Binding-site contacts:
Ligand atom N7 contacts residue GLY132 of chain 1.B at 3.3 Å (h-bond).
Ligand atom C4' contacts residue SO41 of chain 1.K at 3.8 Å.
Ligand atom C3' contacts residue PHE173 of chain 1.A at 3.6 Å (hydrophobic).
Ligand atom O6 contacts residue CYS259 of chain 1.B at 3.7 Å.
Ligand atom O3' contacts residue HIS99 of chain 1.B at 3.8 Å.
Ligand atom N1 contacts residue VAL231 of chain 1.B at 3.8 Å.
Ligand atom C5 contacts residue GLY132 of chain 1.B at 3.4 Å.
Ligand atom O6 contacts residue PHE214 of chain 1.B at 3.7 Å.
Ligand atom N3 contacts residue GLY232 of chain 1.B at 3.5 Å.
Ligand atom C6 contacts residue GLU215 of chain 1.B at 3.5 Å.
Ligand atom C5' contacts residue PHE173 of chain 1.A at 3.7 Å (hydrophobic).
Ligand atom C6 contacts residue PHE214 of chain 1.B at 3.6 Å (hydrophobic).
Ligand atom O6 contacts residue ASN257 of chain 1.B at 3.0 Å (h-bond).
Ligand atom O3' contacts residue SO41 of chain 1.K at 3.2 Å (h-bond).
Ligand atom C8 contacts residue ALA131 of chain 1.B at 3.7 Å (hydrophobic).
Ligand atom O5' contacts residue HIS282 of chain 1.B at 2.7 Å (h-bond).
Ligand atom C6' contacts residue VAL285 of chain 1.B at 3.8 Å (hydrophobic).
Ligand atom C5' contacts residue PHE214 of chain 1.B at 3.7 Å (hydrophobic).
Ligand atom N7 contacts residue ASN257 of chain 1.B at 2.9 Å (h-bond).
Ligand atom C10 contacts residue ALA130 of chain 1.B at 3.1 Å (hydrophobic).
Ligand atom O5' contacts residue VAL285 of chain 1.B at 3.3 Å.
Ligand atom O5' contacts residue PHE214 of chain 1.B at 3.5 Å.
Ligand atom O3' contacts residue TYR101 of chain 1.B at 2.9 Å (h-bond).
Ligand atom C2 contacts residue GLU215 of chain 1.B at 3.1 Å.
Ligand atom N3 contacts residue MSE233 of chain 1.B at 3.6 Å.
Ligand atom C2' contacts residue MSE233 of chain 1.B at 3.6 Å.
Ligand atom N3 contacts residue VAL231 of chain 1.B at 3.7 Å.
Ligand atom C8 contacts residue THR256 of chain 1.B at 3.6 Å.
Ligand atom C9 contacts residue ALA130 of chain 1.B at 3.7 Å (hydrophobic).
Ligand atom C10 contacts residue SO41 of chain 1.K at 3.7 Å.
Ligand atom N1' contacts residue SO41 of chain 1.K at 3.1 Å (h-bond).
Ligand atom C2 contacts residue MSE233 of chain 1.B at 3.5 Å.
Ligand atom N7 contacts residue THR256 of chain 1.B at 3.7 Å.
Ligand atom O6 contacts residue GLU215 of chain 1.B at 3.5 Å (salt-bridge).
Ligand atom C6' contacts residue SO41 of chain 1.K at 3.3 Å.
Ligand atom C5' contacts residue HIS282 of chain 1.B at 3.4 Å.
Ligand atom O6 contacts residue GLY132 of chain 1.B at 3.5 Å.
Ligand atom C4 contacts residue VAL231 of chain 1.B at 3.7 Å (hydrophobic).
Ligand atom N1 contacts residue GLU215 of chain 1.B at 2.7 Å (salt-bridge).
Ligand atom N7 contacts residue ALA131 of chain 1.B at 3.5 Å.

This protein binds this small molecule.
Small molecule (SMILES): O=c1[nH]cnc2c(C[NH+]3C[C@H](CO)[C@@H](O)C3)c[nH]c12

Sequence of chain 1.B:
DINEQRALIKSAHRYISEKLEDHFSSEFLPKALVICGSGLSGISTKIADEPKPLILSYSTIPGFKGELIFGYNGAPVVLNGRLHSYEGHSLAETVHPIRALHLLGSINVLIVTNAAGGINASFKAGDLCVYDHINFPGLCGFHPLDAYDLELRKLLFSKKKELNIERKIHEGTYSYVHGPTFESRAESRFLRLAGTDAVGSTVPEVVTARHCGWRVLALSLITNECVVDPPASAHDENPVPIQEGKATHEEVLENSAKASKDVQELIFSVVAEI

Sequence of chain 1.A:
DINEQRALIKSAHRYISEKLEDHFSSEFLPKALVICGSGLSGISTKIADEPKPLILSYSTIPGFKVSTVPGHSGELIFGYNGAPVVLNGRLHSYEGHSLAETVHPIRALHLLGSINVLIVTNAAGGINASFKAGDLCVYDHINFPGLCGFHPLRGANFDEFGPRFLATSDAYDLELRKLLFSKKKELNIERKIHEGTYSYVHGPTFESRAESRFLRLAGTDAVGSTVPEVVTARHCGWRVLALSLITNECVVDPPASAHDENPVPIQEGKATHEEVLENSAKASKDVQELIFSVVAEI